Sequence of chain 1.A:
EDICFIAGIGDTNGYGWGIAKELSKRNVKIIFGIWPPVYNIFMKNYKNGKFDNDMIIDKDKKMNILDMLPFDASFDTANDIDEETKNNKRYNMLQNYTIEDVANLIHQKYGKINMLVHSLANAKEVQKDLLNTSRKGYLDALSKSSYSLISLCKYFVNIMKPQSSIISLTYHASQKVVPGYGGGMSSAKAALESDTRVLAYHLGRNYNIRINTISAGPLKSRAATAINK

This small molecule binds to this protein.
Small molecule (SMILES): Oc1ccccc1Nc1ccc(Cl)cc1Cl

Binding-site contacts:
Ligand atom C4 contacts residue NAD1 of chain 1.E at 4.0 Å.
Ligand atom C11 contacts residue ALA121 of chain 1.A at 4.2 Å (hydrophobic).
Ligand atom O1 contacts residue TYR181 of chain 1.A at 2.6 Å (h-bond).
Ligand atom C3 contacts residue NAD1 of chain 1.E at 3.7 Å.
Ligand atom C12 contacts residue ILE227 of chain 1.A at 3.8 Å (hydrophobic).
Ligand atom CL1 contacts residue ALA121 of chain 1.A at 3.5 Å.
Ligand atom C6 contacts residue NAD1 of chain 1.E at 3.4 Å.
Ligand atom C1 contacts residue PHE3 of chain 1.C at 3.8 Å (hydrophobic).
Ligand atom CL1 contacts residue NAD1 of chain 1.E at 3.4 Å.
Ligand atom C12 contacts residue VAL126 of chain 1.A at 3.8 Å (hydrophobic).
Ligand atom C6 contacts residue PHE3 of chain 1.C at 4.1 Å (hydrophobic).
Ligand atom C10 contacts residue ASN122 of chain 1.A at 4.2 Å.
Ligand atom C3 contacts residue TYR181 of chain 1.A at 3.5 Å (hydrophobic).
Ligand atom C1 contacts residue NAD1 of chain 1.E at 3.5 Å.
Ligand atom C5 contacts residue ALA224 of chain 1.A at 3.5 Å (hydrophobic).
Ligand atom C2 contacts residue NAD1 of chain 1.E at 3.7 Å.
Ligand atom C10 contacts residue ALA121 of chain 1.A at 3.2 Å (hydrophobic).
Ligand atom C11 contacts residue ALA223 of chain 1.A at 4.2 Å (hydrophobic).
Ligand atom CL2 contacts residue VAL126 of chain 1.A at 3.9 Å.
Ligand atom O1 contacts residue NAD1 of chain 1.E at 2.9 Å (h-bond).
Ligand atom C5 contacts residue ILE227 of chain 1.A at 3.7 Å (hydrophobic).
Ligand atom C2 contacts residue TYR171 of chain 1.A at 3.9 Å (hydrophobic).
Ligand atom CL1 contacts residue ALA223 of chain 1.A at 3.4 Å.
Ligand atom C6 contacts residue ILE227 of chain 1.A at 3.8 Å (hydrophobic).
Ligand atom C6 contacts residue ILE4 of chain 1.C at 3.5 Å (hydrophobic).
Ligand atom N1 contacts residue NAD1 of chain 1.E at 3.7 Å.
Ligand atom C9 contacts residue ALA223 of chain 1.A at 3.5 Å (hydrophobic).
Ligand atom C12 contacts residue ALA223 of chain 1.A at 3.9 Å (hydrophobic).
Ligand atom C1 contacts residue TYR181 of chain 1.A at 4.1 Å (hydrophobic).
Ligand atom CL2 contacts residue ASN122 of chain 1.A at 3.8 Å.
Ligand atom CL2 contacts residue ALA123 of chain 1.A at 3.2 Å.
Ligand atom C7 contacts residue ILE227 of chain 1.A at 3.5 Å (hydrophobic).
Ligand atom C6 contacts residue ALA224 of chain 1.A at 3.9 Å (hydrophobic).
Ligand atom C7 contacts residue ALA223 of chain 1.A at 3.7 Å (hydrophobic).
Ligand atom C4 contacts residue ILE227 of chain 1.A at 4.2 Å (hydrophobic).
Ligand atom C8 contacts residue ALA223 of chain 1.A at 3.8 Å (hydrophobic).
Ligand atom C2 contacts residue TYR181 of chain 1.A at 3.3 Å (hydrophobic).
Ligand atom C9 contacts residue ALA121 of chain 1.A at 3.8 Å (hydrophobic).
Ligand atom C5 contacts residue NAD1 of chain 1.E at 3.8 Å.
Ligand atom C10 contacts residue ALA223 of chain 1.A at 3.8 Å (hydrophobic).

Sequence of chain 1.C:
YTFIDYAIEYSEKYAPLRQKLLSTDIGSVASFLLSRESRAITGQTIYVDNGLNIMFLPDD